Sequence of chain 27.C:
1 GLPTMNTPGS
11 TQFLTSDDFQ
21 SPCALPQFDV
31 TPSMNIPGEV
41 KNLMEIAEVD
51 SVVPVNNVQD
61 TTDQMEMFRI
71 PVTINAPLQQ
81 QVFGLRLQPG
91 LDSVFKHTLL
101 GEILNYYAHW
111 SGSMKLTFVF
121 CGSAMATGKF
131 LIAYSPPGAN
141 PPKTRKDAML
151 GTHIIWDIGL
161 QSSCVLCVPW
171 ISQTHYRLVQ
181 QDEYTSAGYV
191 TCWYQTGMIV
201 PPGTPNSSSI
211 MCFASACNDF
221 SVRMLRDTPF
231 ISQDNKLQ

Sequence of chain 26.C:
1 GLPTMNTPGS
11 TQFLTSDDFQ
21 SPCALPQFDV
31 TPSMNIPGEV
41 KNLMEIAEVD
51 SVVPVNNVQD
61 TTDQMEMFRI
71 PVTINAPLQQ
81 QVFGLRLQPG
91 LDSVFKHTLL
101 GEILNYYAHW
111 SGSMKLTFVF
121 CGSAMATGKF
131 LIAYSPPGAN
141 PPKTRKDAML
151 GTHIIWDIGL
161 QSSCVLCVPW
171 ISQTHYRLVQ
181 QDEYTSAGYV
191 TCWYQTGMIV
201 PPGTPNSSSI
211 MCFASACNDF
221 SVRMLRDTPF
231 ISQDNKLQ

A small-molecule ligand and the protein it binds are described below.
Small molecule (SMILES): Cc1cc(CCCCCCCOc2ccc(C3=NCCO3)cc2)on1

Binding-site contacts:
Ligand atom C5B contacts residue ILE183 of chain 26.A at 3.7 Å (hydrophobic).
Ligand atom O1 contacts residue THR97 of chain 26.A at 3.4 Å (h-bond).
Ligand atom N3A contacts residue TYR146 of chain 26.A at 4.0 Å.
Ligand atom C5A contacts residue PRO168 of chain 26.A at 4.0 Å (hydrophobic).
Ligand atom C5B contacts residue TYR146 of chain 26.A at 3.4 Å (hydrophobic).
Ligand atom C1C contacts residue THR97 of chain 26.A at 3.9 Å.
Ligand atom C31 contacts residue ASN214 of chain 26.A at 3.3 Å.
Ligand atom C1B contacts residue ILE183 of chain 26.A at 4.0 Å (hydrophobic).
Ligand atom C4A contacts residue LEU14 of chain 27.C at 4.0 Å (hydrophobic).
Ligand atom O1 contacts residue W711 of chain 26.F at 3.7 Å.
Ligand atom C1C contacts residue PHE115 of chain 26.A at 3.9 Å (hydrophobic).
Ligand atom C6B contacts residue ILE183 of chain 26.A at 3.6 Å (hydrophobic).
Ligand atom C6B contacts residue TYR146 of chain 26.A at 3.8 Å (hydrophobic).
Ligand atom C4B contacts residue TYR146 of chain 26.A at 3.7 Å (hydrophobic).
Ligand atom C6C contacts residue ILE186 of chain 26.A at 3.9 Å (hydrophobic).
Ligand atom C4A contacts residue MET181 of chain 26.A at 3.6 Å (hydrophobic).
Ligand atom C2B contacts residue ILE219 of chain 26.A at 3.8 Å (hydrophobic).
Ligand atom N2 contacts residue W711 of chain 26.F at 2.9 Å.
Ligand atom N3A contacts residue ALA24 of chain 26.C at 3.8 Å.
Ligand atom C4B contacts residue ILE183 of chain 26.A at 4.0 Å (hydrophobic).
Ligand atom C2C contacts residue LEU216 of chain 26.A at 3.7 Å (hydrophobic).
Ligand atom N3A contacts residue MET181 of chain 26.A at 3.3 Å.
Ligand atom C4A contacts residue ILE170 of chain 26.A at 3.9 Å (hydrophobic).
Ligand atom C4 contacts residue TYR192 of chain 26.A at 3.5 Å (hydrophobic).
Ligand atom C5A contacts residue ILE144 of chain 26.A at 3.7 Å (hydrophobic).
Ligand atom C31 contacts residue W711 of chain 26.F at 3.0 Å.
Ligand atom C4C contacts residue MET117 of chain 26.A at 3.9 Å (hydrophobic).
Ligand atom C2A contacts residue TYR146 of chain 26.A at 3.7 Å (hydrophobic).
Ligand atom O1A contacts residue PHE121 of chain 26.A at 4.0 Å.
Ligand atom O1B contacts residue ILE95 of chain 26.A at 3.6 Å.
Ligand atom C3B contacts residue ILE219 of chain 26.A at 3.8 Å (hydrophobic).
Ligand atom C31 contacts residue LEU216 of chain 26.A at 3.4 Å (hydrophobic).
Ligand atom C3C contacts residue TYR192 of chain 26.A at 4.0 Å (hydrophobic).
Ligand atom C3C contacts residue LEU216 of chain 26.A at 3.7 Å (hydrophobic).
Ligand atom C4A contacts residue ALA24 of chain 26.C at 4.0 Å (hydrophobic).
Ligand atom C2C contacts residue THR97 of chain 26.A at 3.9 Å.
Ligand atom N2 contacts residue THR97 of chain 26.A at 3.7 Å.
Ligand atom C5A contacts residue ILE170 of chain 26.A at 3.8 Å (hydrophobic).
Ligand atom C3 contacts residue W711 of chain 26.F at 3.3 Å.
Ligand atom C2A contacts residue MET181 of chain 26.A at 3.7 Å (hydrophobic).

Sequence of chain 26.A:
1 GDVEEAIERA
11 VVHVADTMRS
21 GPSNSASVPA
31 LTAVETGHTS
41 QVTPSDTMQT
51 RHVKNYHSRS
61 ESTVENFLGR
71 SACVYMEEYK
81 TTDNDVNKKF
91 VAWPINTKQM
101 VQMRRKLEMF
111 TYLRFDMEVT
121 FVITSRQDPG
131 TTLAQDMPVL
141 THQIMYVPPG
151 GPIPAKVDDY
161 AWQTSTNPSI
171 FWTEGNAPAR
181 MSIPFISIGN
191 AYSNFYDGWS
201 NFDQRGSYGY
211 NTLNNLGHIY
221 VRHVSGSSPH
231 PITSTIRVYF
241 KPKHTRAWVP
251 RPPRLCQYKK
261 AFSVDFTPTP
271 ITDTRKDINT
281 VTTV